Sequence of chain 1.R:
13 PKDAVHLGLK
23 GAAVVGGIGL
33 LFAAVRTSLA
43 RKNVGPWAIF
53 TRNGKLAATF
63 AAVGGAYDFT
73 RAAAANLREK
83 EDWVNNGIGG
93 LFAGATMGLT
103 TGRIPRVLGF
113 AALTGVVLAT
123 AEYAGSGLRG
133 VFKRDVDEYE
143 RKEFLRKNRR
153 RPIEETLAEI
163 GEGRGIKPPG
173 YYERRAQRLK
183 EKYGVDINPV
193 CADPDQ

Sequence of chain 1.D:
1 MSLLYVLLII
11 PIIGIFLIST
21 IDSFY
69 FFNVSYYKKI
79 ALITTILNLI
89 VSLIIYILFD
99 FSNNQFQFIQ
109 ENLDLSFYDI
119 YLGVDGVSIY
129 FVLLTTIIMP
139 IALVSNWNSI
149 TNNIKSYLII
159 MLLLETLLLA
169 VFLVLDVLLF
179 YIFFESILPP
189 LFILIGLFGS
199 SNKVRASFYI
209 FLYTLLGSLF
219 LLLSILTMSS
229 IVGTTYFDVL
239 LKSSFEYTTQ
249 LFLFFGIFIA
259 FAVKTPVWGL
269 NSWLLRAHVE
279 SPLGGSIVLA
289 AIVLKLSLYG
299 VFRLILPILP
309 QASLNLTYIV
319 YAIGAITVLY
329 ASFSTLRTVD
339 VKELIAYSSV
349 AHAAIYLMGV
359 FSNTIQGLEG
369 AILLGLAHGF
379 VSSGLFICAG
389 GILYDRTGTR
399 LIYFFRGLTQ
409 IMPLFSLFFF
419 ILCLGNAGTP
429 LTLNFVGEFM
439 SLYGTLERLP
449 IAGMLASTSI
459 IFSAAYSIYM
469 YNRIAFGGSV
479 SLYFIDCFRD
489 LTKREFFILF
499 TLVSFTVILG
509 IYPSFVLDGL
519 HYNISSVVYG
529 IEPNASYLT

Binding-site contacts:
Ligand atom CBJ contacts residue TYR125 of chain 1.R at 3.9 Å (hydrophobic).
Ligand atom CBL contacts residue ILE464 of chain 1.B at 4.1 Å (hydrophobic).
Ligand atom CBI contacts residue LEU221 of chain 1.D at 3.8 Å (hydrophobic).
Ligand atom O3 contacts residue THR247 of chain 1.D at 3.4 Å (h-bond).
Ligand atom CBH contacts residue TYR125 of chain 1.R at 4.2 Å (hydrophobic).
Ligand atom CBF contacts residue PHE250 of chain 1.D at 4.1 Å (hydrophobic).
Ligand atom CBG contacts residue LEU251 of chain 1.D at 4.2 Å (hydrophobic).
Ligand atom O1 contacts residue THR225 of chain 1.D at 3.9 Å.
Ligand atom CBC contacts residue PHE250 of chain 1.D at 4.2 Å (hydrophobic).
Ligand atom OBZ contacts residue TYR125 of chain 1.R at 3.0 Å (h-bond).
Ligand atom CBE contacts residue SER222 of chain 1.D at 3.6 Å.
Ligand atom CBN contacts residue TYR125 of chain 1.R at 3.7 Å (hydrophobic).
Ligand atom CBE contacts residue PHE253 of chain 1.D at 3.7 Å (hydrophobic).
Ligand atom OAT contacts residue TYR125 of chain 1.R at 4.2 Å.
Ligand atom CAZ contacts residue THR122 of chain 1.R at 4.1 Å.
Ligand atom O2 contacts residue THR225 of chain 1.D at 4.0 Å.
Ligand atom CBQ contacts residue PHE250 of chain 1.D at 3.8 Å (hydrophobic).
Ligand atom CBJ contacts residue PHE250 of chain 1.D at 3.5 Å (hydrophobic).
Ligand atom CBT contacts residue PHE250 of chain 1.D at 3.6 Å (hydrophobic).
Ligand atom CBG contacts residue SER222 of chain 1.D at 3.6 Å.
Ligand atom CBE contacts residue PHE250 of chain 1.D at 3.1 Å (hydrophobic).
Ligand atom OAJ contacts residue TYR125 of chain 1.R at 3.6 Å.
Ligand atom CCH contacts residue TYR125 of chain 1.R at 3.3 Å (hydrophobic).
Ligand atom CCS contacts residue TYR125 of chain 1.R at 3.6 Å (hydrophobic).
Ligand atom CBG contacts residue THR225 of chain 1.D at 3.9 Å.
Ligand atom CBI contacts residue THR225 of chain 1.D at 3.2 Å.
Ligand atom CBR contacts residue ILE464 of chain 1.B at 4.1 Å (hydrophobic).
Ligand atom CCM contacts residue PHE250 of chain 1.D at 4.2 Å (hydrophobic).
Ligand atom CBG contacts residue PHE250 of chain 1.D at 4.2 Å (hydrophobic).
Ligand atom CAA contacts residue PHE218 of chain 1.D at 3.6 Å (hydrophobic).
Ligand atom CBG contacts residue LEU221 of chain 1.D at 3.3 Å (hydrophobic).
Ligand atom CBK contacts residue PHE250 of chain 1.D at 3.6 Å (hydrophobic).
Ligand atom C2 contacts residue THR225 of chain 1.D at 3.6 Å.
Ligand atom O4 contacts residue ARG143 of chain 1.R at 3.4 Å (salt-bridge).
Ligand atom OAL contacts residue THR246 of chain 1.D at 3.8 Å.
Ligand atom CAA contacts residue GLY254 of chain 1.D at 4.2 Å.
Ligand atom CCL contacts residue TYR125 of chain 1.R at 4.0 Å (hydrophobic).
Ligand atom OAN contacts residue TYR125 of chain 1.R at 3.4 Å.
Ligand atom C3 contacts residue ILE229 of chain 1.D at 4.0 Å (hydrophobic).
Ligand atom CCJ contacts residue PHE250 of chain 1.D at 4.1 Å (hydrophobic).

Sequence of chain 1.B:
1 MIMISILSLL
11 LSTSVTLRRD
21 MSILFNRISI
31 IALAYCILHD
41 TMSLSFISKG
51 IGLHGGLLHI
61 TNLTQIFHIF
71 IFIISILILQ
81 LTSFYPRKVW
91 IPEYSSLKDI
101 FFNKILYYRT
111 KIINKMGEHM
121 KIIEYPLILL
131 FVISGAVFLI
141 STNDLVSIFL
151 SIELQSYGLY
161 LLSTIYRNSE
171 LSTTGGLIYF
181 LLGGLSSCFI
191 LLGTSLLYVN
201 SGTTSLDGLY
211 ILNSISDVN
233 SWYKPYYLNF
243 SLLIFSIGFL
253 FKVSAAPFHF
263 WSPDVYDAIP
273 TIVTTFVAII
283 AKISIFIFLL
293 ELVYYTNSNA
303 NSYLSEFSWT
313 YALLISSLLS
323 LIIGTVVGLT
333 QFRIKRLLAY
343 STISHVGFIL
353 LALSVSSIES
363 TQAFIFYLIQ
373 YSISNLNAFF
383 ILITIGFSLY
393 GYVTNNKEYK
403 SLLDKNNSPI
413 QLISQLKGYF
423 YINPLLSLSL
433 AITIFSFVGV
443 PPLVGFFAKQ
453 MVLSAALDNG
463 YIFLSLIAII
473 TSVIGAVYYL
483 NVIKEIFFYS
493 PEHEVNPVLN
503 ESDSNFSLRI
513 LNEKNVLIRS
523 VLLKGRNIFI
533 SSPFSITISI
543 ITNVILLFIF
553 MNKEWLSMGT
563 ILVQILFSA

This small molecule binds to this protein.
Small molecule (SMILES): CCCCCCCCCCC(CCCCCCCCCC)(CO[C@H]1O[C@@H](CO)[C@H](O[C@@H]2O[C@@H](CO)[C@H](O)[C@@H](O)[C@@H]2O)[C@@H](O)[C@@H]1O)CO[C@H]1O[C@@H](CO)[C@H](O[C@@H]2O[C@@H](CO)[C@H](O)[C@@H](O)[C@@H]2O)[C@@H](O)[C@H]1O